Binding-site contacts:
Ligand atom C7 contacts residue ASN333 of chain 1.F at 3.1 Å.
Ligand atom C3 contacts residue ASN333 of chain 1.F at 3.8 Å.
Ligand atom O5 contacts residue ASN333 of chain 1.F at 2.4 Å (h-bond).
Ligand atom C1 contacts residue ASN333 of chain 1.F at 1.4 Å.
Ligand atom C8 contacts residue ASN333 of chain 1.F at 4.5 Å.
Ligand atom C5 contacts residue ASN333 of chain 1.F at 3.7 Å.
Ligand atom C4 contacts residue ASN333 of chain 1.F at 4.2 Å.
Ligand atom N2 contacts residue ASN333 of chain 1.F at 2.8 Å (h-bond).
Ligand atom O7 contacts residue ASN333 of chain 1.F at 2.6 Å (h-bond).
Ligand atom C2 contacts residue ASN333 of chain 1.F at 2.5 Å.

This small molecule binds to this protein.
Small molecule (SMILES): CC(=O)N[C@@H]1[C@@H](O)[C@H](O)[C@@H](CO)O[C@H]1O

Sequence of chain 1.F:
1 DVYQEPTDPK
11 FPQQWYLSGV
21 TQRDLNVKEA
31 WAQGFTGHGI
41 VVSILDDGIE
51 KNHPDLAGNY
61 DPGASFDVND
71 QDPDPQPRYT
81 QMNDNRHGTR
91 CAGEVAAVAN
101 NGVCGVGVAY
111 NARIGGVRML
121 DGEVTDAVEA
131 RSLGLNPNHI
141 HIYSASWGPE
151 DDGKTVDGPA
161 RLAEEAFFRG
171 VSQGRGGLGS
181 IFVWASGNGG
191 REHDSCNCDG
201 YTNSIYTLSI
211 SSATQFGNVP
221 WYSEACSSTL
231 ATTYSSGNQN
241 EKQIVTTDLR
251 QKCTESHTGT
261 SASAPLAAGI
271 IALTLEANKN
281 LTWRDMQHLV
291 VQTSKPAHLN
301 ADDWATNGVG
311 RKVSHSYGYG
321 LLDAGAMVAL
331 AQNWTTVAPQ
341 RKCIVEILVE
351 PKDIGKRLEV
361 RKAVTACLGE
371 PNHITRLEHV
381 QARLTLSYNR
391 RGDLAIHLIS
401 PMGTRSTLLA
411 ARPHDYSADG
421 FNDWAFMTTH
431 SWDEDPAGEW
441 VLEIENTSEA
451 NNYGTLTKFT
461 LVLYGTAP